Binding-site contacts:
Ligand atom O5 contacts residue ASN603 of chain 1.C at 2.4 Å (h-bond).
Ligand atom C8 contacts residue ASN603 of chain 1.C at 4.2 Å.
Ligand atom C1 contacts residue ASN603 of chain 1.C at 1.4 Å.
Ligand atom O7 contacts residue ASN603 of chain 1.C at 2.6 Å (h-bond).
Ligand atom N2 contacts residue ASN603 of chain 1.C at 2.8 Å (h-bond).
Ligand atom C5 contacts residue ASN603 of chain 1.C at 3.7 Å.
Ligand atom C2 contacts residue ASN603 of chain 1.C at 2.5 Å.
Ligand atom C4 contacts residue ASN603 of chain 1.C at 4.2 Å.
Ligand atom O7 contacts residue THR604 of chain 1.C at 4.5 Å.
Ligand atom C8 contacts residue THR604 of chain 1.C at 3.9 Å.
Ligand atom C7 contacts residue ASN603 of chain 1.C at 3.4 Å.
Ligand atom C3 contacts residue ASN603 of chain 1.C at 3.8 Å.

Sequence of chain 1.C:
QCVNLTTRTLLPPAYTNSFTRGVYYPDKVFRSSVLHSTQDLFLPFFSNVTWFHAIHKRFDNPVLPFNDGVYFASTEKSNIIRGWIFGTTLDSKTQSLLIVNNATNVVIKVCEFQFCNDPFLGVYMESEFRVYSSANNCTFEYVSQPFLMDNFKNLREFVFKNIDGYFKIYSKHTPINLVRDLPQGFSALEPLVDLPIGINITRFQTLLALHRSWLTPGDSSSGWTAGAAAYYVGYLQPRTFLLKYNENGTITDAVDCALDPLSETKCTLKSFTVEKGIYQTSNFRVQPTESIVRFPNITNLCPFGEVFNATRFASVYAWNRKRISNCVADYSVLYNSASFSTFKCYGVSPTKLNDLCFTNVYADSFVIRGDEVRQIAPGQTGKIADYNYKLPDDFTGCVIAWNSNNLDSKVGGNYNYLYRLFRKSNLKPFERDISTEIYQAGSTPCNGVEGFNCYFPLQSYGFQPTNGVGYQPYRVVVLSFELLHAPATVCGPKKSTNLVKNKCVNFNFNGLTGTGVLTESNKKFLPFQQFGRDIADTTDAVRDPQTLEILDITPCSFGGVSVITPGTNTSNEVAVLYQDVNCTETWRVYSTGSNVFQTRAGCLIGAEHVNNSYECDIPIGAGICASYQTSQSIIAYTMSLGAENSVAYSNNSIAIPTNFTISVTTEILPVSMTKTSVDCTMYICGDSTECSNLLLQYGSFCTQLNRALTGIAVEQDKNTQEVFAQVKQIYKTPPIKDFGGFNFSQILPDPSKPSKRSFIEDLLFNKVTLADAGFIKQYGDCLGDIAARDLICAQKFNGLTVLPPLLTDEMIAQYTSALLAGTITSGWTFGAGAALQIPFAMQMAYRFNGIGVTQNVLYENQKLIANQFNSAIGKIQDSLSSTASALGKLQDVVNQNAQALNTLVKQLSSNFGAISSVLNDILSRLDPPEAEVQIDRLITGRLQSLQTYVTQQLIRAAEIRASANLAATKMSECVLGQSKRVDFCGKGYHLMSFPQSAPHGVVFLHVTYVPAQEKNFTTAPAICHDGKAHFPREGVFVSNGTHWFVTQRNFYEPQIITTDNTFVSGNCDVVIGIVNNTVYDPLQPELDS

A small-molecule ligand and the protein it binds are described below.
Small molecule (SMILES): CC(=O)N[C@@H]1[C@@H](O)[C@H](O)[C@@H](CO)O[C@H]1O